Sequence of chain 1.G:
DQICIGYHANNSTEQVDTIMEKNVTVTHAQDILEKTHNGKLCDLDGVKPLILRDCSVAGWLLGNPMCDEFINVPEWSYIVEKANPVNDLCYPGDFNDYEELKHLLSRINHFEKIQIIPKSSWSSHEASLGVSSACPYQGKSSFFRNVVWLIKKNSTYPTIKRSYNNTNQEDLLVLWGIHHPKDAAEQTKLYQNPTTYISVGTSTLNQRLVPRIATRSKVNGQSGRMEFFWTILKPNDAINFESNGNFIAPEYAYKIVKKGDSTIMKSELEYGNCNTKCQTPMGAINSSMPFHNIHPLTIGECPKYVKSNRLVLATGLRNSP

This protein binds this small molecule.
Small molecule (SMILES): CC(=O)N[C@@H]1[C@@H](O)[C@H](O)[C@@H](CO)O[C@H]1O

Binding-site contacts:
Ligand atom C8 contacts residue LYS277 of chain 1.G at 4.3 Å.
Ligand atom N2 contacts residue ASN286 of chain 1.G at 2.6 Å (h-bond).
Ligand atom O7 contacts residue ASN275 of chain 1.G at 4.0 Å.
Ligand atom C2 contacts residue ASN286 of chain 1.G at 2.3 Å.
Ligand atom C1 contacts residue ASN286 of chain 1.G at 1.4 Å.
Ligand atom C3 contacts residue ASN286 of chain 1.G at 3.7 Å.
Ligand atom C8 contacts residue ASN286 of chain 1.G at 3.3 Å.
Ligand atom O7 contacts residue ASN286 of chain 1.G at 3.3 Å.
Ligand atom C7 contacts residue ASN286 of chain 1.G at 2.9 Å.
Ligand atom C4 contacts residue ASN286 of chain 1.G at 4.2 Å.
Ligand atom C5 contacts residue ASN286 of chain 1.G at 3.6 Å.
Ligand atom O5 contacts residue ASN286 of chain 1.G at 2.4 Å (h-bond).